Sequence of chain 4.A:
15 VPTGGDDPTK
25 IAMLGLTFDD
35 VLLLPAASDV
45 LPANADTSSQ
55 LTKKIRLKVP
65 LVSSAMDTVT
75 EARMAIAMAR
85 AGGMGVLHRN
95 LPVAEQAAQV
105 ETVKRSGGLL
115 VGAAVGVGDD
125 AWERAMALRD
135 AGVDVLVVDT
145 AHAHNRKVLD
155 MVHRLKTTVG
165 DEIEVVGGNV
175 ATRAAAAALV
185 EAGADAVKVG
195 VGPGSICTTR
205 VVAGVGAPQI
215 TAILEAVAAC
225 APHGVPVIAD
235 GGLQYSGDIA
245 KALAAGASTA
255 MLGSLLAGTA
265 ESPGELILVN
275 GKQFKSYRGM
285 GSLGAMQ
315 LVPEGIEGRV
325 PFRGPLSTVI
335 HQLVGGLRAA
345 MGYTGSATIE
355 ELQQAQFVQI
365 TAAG

The small molecule below binds the protein below.
Small molecule (SMILES): O=C(Cc1ccc(F)cc1)N1CCN(S(=O)(=O)c2cccc3cnccc23)CC1

Binding-site contacts:
Ligand atom C23 contacts residue IMP1 of chain 4.B at 3.9 Å.
Ligand atom C25 contacts residue IMP1 of chain 4.B at 3.4 Å.
Ligand atom C23 contacts residue GLY194 of chain 4.A at 3.4 Å.
Ligand atom C18 contacts residue IMP1 of chain 4.B at 3.7 Å.
Ligand atom C04 contacts residue GLU318 of chain 4.A at 3.7 Å.
Ligand atom C20 contacts residue TYR347 of chain 2.A at 3.8 Å (hydrophobic).
Ligand atom F01 contacts residue TYR347 of chain 2.A at 3.2 Å.
Ligand atom N22 contacts residue VAL195 of chain 4.A at 3.6 Å.
Ligand atom C20 contacts residue ALA145 of chain 4.A at 3.7 Å (hydrophobic).
Ligand atom C14 contacts residue GLU318 of chain 4.A at 3.2 Å.
Ligand atom C13 contacts residue TYR347 of chain 2.A at 3.5 Å (hydrophobic).
Ligand atom N22 contacts residue GLY196 of chain 4.A at 3.0 Å (h-bond).
Ligand atom C06 contacts residue GLU318 of chain 4.A at 3.7 Å.
Ligand atom C19 contacts residue ALA145 of chain 4.A at 3.6 Å (hydrophobic).
Ligand atom C21 contacts residue GLY196 of chain 4.A at 3.8 Å.
Ligand atom O16 contacts residue IMP1 of chain 4.B at 3.7 Å.
Ligand atom S15 contacts residue IMP1 of chain 4.B at 3.8 Å.
Ligand atom O17 contacts residue GLY285 of chain 4.A at 3.8 Å.
Ligand atom C21 contacts residue TYR347 of chain 2.A at 3.7 Å (hydrophobic).
Ligand atom C13 contacts residue GLU318 of chain 4.A at 3.4 Å.
Ligand atom O16 contacts residue MET284 of chain 4.A at 3.5 Å.
Ligand atom O16 contacts residue GLY285 of chain 4.A at 3.1 Å (h-bond).
Ligand atom C21 contacts residue IMP1 of chain 4.B at 3.6 Å.
Ligand atom C04 contacts residue PRO46 of chain 2.A at 3.6 Å (hydrophobic).
Ligand atom C24 contacts residue IMP1 of chain 4.B at 3.5 Å.
Ligand atom O17 contacts residue GLU318 of chain 4.A at 3.7 Å.
Ligand atom C20 contacts residue THR203 of chain 4.A at 3.5 Å.
Ligand atom F01 contacts residue HIS146 of chain 4.A at 3.6 Å.
Ligand atom N12 contacts residue ALA145 of chain 4.A at 3.7 Å.
Ligand atom F01 contacts residue GLY346 of chain 2.A at 3.3 Å.
Ligand atom C21 contacts residue THR203 of chain 4.A at 3.2 Å.
Ligand atom C04 contacts residue TYR347 of chain 2.A at 3.9 Å (hydrophobic).
Ligand atom C11 contacts residue ALA145 of chain 4.A at 3.8 Å (hydrophobic).
Ligand atom C19 contacts residue IMP1 of chain 4.B at 3.3 Å.
Ligand atom C03 contacts residue ALA343 of chain 2.A at 3.3 Å (hydrophobic).
Ligand atom C03 contacts residue TYR347 of chain 2.A at 3.5 Å (hydrophobic).
Ligand atom O17 contacts residue IMP1 of chain 4.B at 2.8 Å (h-bond).
Ligand atom C26 contacts residue IMP1 of chain 4.B at 3.8 Å.
Ligand atom C20 contacts residue IMP1 of chain 4.B at 3.2 Å.
Ligand atom C13 contacts residue ALA145 of chain 4.A at 3.6 Å (hydrophobic).

Sequence of chain 2.A:
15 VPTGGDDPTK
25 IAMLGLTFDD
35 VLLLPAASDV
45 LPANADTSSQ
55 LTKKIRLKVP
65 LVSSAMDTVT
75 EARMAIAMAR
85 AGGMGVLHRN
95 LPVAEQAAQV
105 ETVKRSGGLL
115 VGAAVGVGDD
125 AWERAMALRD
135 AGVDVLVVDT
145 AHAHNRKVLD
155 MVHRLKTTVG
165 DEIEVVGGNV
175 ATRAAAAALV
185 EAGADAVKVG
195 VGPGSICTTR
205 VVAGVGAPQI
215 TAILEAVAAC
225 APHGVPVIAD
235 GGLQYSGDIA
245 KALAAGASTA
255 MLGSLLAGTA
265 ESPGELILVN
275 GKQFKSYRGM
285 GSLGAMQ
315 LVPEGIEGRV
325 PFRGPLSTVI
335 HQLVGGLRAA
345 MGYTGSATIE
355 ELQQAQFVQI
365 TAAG